Binding-site contacts:
Ligand atom O contacts residue THR69 of chain 1.F at 2.7 Å (h-bond).
Ligand atom CA contacts residue PRO90 of chain 1.F at 3.8 Å (hydrophobic).
Ligand atom O contacts residue GLY68 of chain 1.F at 3.7 Å.
Ligand atom O contacts residue PRO90 of chain 1.F at 3.5 Å (h-bond).
Ligand atom C contacts residue GLU40 of chain 1.F at 3.8 Å.
Ligand atom CA contacts residue LYS129 of chain 1.F at 1.3 Å.
Ligand atom C contacts residue THR69 of chain 1.F at 3.5 Å.
Ligand atom CB contacts residue ARG17 of chain 1.F at 3.6 Å.
Ligand atom OXT contacts residue GLY68 of chain 1.F at 4.4 Å.
Ligand atom OXT contacts residue ARG17 of chain 1.F at 2.7 Å (salt-bridge).
Ligand atom OXT contacts residue THR69 of chain 1.F at 2.6 Å (h-bond).
Ligand atom CA contacts residue ARG17 of chain 1.F at 4.0 Å.
Ligand atom C contacts residue LYS129 of chain 1.F at 2.4 Å.
Ligand atom C contacts residue ARG17 of chain 1.F at 3.6 Å.
Ligand atom OXT contacts residue PRO90 of chain 1.F at 4.1 Å.
Ligand atom CB contacts residue LYS129 of chain 1.F at 2.5 Å.
Ligand atom O contacts residue LYS129 of chain 1.F at 2.7 Å (salt-bridge).
Ligand atom CA contacts residue SER89 of chain 1.F at 4.2 Å.
Ligand atom C contacts residue PRO90 of chain 1.F at 3.8 Å (hydrophobic).
Ligand atom CB contacts residue PRO147 of chain 1.D at 4.4 Å (hydrophobic).
Ligand atom CB contacts residue PHE131 of chain 1.F at 3.5 Å (hydrophobic).
Ligand atom CB contacts residue PRO90 of chain 1.F at 3.8 Å (hydrophobic).
Ligand atom OXT contacts residue LYS129 of chain 1.F at 3.5 Å (salt-bridge).
Ligand atom CB contacts residue THR156 of chain 1.F at 4.4 Å.
Ligand atom C contacts residue SER89 of chain 1.F at 4.1 Å.
Ligand atom OXT contacts residue PRO147 of chain 1.D at 3.8 Å.
Ligand atom O contacts residue VAL88 of chain 1.F at 3.6 Å.
Ligand atom OXT contacts residue GLU40 of chain 1.F at 4.3 Å.
Ligand atom CA contacts residue GLU40 of chain 1.F at 4.3 Å.
Ligand atom O contacts residue SER89 of chain 1.F at 3.5 Å.
Ligand atom O contacts residue GLU40 of chain 1.F at 3.5 Å (salt-bridge).

Sequence of chain 1.D:
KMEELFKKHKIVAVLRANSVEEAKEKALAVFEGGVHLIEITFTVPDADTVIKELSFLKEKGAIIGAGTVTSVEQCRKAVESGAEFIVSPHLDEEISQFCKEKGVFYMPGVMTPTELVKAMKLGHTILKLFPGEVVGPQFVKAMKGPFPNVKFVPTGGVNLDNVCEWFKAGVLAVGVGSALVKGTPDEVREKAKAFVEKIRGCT

This protein binds this small molecule.
Small molecule (SMILES): CC(=O)C(=O)O

Sequence of chain 1.F:
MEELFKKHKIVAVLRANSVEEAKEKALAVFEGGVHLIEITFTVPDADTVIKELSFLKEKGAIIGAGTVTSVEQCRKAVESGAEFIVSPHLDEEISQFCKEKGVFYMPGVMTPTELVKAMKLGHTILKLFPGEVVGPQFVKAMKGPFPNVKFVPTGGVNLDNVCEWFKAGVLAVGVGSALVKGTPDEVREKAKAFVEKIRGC